Sequence of chain 1.D:
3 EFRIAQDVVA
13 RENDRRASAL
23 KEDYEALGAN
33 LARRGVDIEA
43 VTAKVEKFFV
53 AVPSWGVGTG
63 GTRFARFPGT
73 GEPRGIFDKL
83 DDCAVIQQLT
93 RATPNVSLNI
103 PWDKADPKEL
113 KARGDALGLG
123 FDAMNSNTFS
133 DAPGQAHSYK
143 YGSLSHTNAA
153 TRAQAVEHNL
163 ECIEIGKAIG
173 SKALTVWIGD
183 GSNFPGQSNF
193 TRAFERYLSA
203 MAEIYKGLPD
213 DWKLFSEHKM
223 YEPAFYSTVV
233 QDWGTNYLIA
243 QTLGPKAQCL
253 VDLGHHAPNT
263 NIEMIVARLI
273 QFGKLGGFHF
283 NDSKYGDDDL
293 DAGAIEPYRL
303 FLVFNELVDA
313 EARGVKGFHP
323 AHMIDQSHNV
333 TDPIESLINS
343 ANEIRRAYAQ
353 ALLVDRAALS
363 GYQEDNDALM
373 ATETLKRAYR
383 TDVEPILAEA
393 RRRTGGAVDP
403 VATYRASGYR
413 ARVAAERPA

Binding-site contacts:
Ligand atom O4 contacts residue HIS324 of chain 1.D at 2.9 Å.
Ligand atom C6 contacts residue HIS324 of chain 1.D at 4.1 Å.
Ligand atom O1 contacts residue PHE320 of chain 1.D at 3.5 Å.
Ligand atom O1 contacts residue VAL310 of chain 1.D at 4.3 Å.
Ligand atom C1 contacts residue LEU309 of chain 1.D at 3.4 Å (hydrophobic).
Ligand atom O2 contacts residue GLU313 of chain 1.D at 3.5 Å (salt-bridge).
Ligand atom O5 contacts residue TYR350 of chain 1.D at 4.3 Å.
Ligand atom C6 contacts residue LEU309 of chain 1.D at 3.9 Å (hydrophobic).
Ligand atom O1 contacts residue GLU313 of chain 1.D at 4.3 Å.
Ligand atom O3 contacts residue HIS321 of chain 1.D at 3.9 Å.
Ligand atom C5 contacts residue HIS324 of chain 1.D at 4.5 Å.
Ligand atom C6 contacts residue PHE306 of chain 1.D at 4.1 Å (hydrophobic).
Ligand atom C1 contacts residue GLU313 of chain 1.D at 3.8 Å.
Ligand atom O3 contacts residue PRO322 of chain 1.D at 4.4 Å.
Ligand atom C4 contacts residue HIS324 of chain 1.D at 4.1 Å.
Ligand atom C3 contacts residue PHE320 of chain 1.D at 3.8 Å (hydrophobic).
Ligand atom O5 contacts residue LEU309 of chain 1.D at 3.7 Å.
Ligand atom C6 contacts residue TYR350 of chain 1.D at 3.8 Å (hydrophobic).
Ligand atom O1 contacts residue LEU309 of chain 1.D at 2.6 Å (h-bond).
Ligand atom C3 contacts residue PRO322 of chain 1.D at 4.3 Å (hydrophobic).
Ligand atom C6 contacts residue PHE50 of chain 1.D at 3.9 Å (hydrophobic).
Ligand atom C2 contacts residue GLU313 of chain 1.D at 4.0 Å.
Ligand atom O5 contacts residue GLU313 of chain 1.D at 4.4 Å.
Ligand atom O4 contacts residue PRO322 of chain 1.D at 3.6 Å.
Ligand atom C2 contacts residue PHE320 of chain 1.D at 4.4 Å (hydrophobic).
Ligand atom O5 contacts residue VAL310 of chain 1.D at 4.3 Å.
Ligand atom O3 contacts residue PHE320 of chain 1.D at 3.5 Å (h-bond).
Ligand atom C5 contacts residue LEU309 of chain 1.D at 3.9 Å (hydrophobic).

This small molecule binds to this protein.
Small molecule (SMILES): C[C@@H]1O[C@@H](O)[C@H](O)[C@H](O)[C@H]1O